Sequence of chain 1.A:
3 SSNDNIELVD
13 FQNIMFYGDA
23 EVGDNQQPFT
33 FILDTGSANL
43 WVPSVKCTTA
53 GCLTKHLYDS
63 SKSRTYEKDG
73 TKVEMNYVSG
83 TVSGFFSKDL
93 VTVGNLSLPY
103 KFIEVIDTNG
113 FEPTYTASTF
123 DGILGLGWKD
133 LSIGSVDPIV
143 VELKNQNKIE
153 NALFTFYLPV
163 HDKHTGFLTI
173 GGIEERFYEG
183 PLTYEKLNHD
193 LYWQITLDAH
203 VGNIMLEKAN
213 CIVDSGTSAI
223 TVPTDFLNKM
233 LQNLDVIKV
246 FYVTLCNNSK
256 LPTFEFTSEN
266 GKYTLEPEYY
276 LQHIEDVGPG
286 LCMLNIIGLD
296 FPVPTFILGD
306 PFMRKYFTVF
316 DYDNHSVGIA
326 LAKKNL

A small-molecule ligand and the protein it binds are described below.
Small molecule (SMILES): CC(C)C[C@H](NC(=O)[C@H](C)NC(=O)C[C@H](O)[C@H](COCc1ccc(Br)cc1)NC(=O)[C@@H](NC(=O)c1ccccn1)C(C)C)C(N)=O

Binding-site contacts:
Ligand atom N03 contacts residue GLY38 of chain 1.A at 3.2 Å (h-bond).
Ligand atom C31 contacts residue TYR79 of chain 1.A at 3.4 Å (hydrophobic).
Ligand atom N04 contacts residue THR219 of chain 1.A at 3.3 Å (h-bond).
Ligand atom C10 contacts residue THR219 of chain 1.A at 3.3 Å.
Ligand atom C25 contacts residue PHE113 of chain 1.A at 3.6 Å (hydrophobic).
Ligand atom C16 contacts residue SER81 of chain 1.A at 3.2 Å.
Ligand atom C03 contacts residue TYR194 of chain 1.A at 3.7 Å (hydrophobic).
Ligand atom O06 contacts residue THR219 of chain 1.A at 3.2 Å.
Ligand atom BR contacts residue PHE113 of chain 1.A at 3.4 Å.
Ligand atom O03 contacts residue VAL80 of chain 1.A at 2.6 Å (h-bond).
Ligand atom N06 contacts residue SER81 of chain 1.A at 2.6 Å (h-bond).
Ligand atom N04 contacts residue GLY218 of chain 1.A at 3.6 Å.
Ligand atom BR contacts residue THR116 of chain 1.A at 3.3 Å.
Ligand atom C20 contacts residue GLY218 of chain 1.A at 3.4 Å.
Ligand atom O06 contacts residue SER220 of chain 1.A at 3.2 Å (h-bond).
Ligand atom C24 contacts residue SER81 of chain 1.A at 3.0 Å.
Ligand atom C28 contacts residue SER39 of chain 1.A at 3.5 Å.
Ligand atom C21 contacts residue GLY218 of chain 1.A at 3.5 Å.
Ligand atom N05 contacts residue SER81 of chain 1.A at 3.3 Å (h-bond).
Ligand atom N02 contacts residue ASN78 of chain 1.A at 3.2 Å (h-bond).
Ligand atom C12 contacts residue SER81 of chain 1.A at 3.7 Å.
Ligand atom O05 contacts residue SER81 of chain 1.A at 3.4 Å (h-bond).
Ligand atom O05 contacts residue VAL80 of chain 1.A at 3.5 Å (h-bond).
Ligand atom C04 contacts residue ASN78 of chain 1.A at 3.6 Å.
Ligand atom C20 contacts residue ASP36 of chain 1.A at 3.4 Å.
Ligand atom C07 contacts residue ASP216 of chain 1.A at 3.7 Å.
Ligand atom O03 contacts residue TYR79 of chain 1.A at 3.1 Å.
Ligand atom O02 contacts residue TYR194 of chain 1.A at 2.5 Å (h-bond).
Ligand atom C27 contacts residue ILE34 of chain 1.A at 3.6 Å (hydrophobic).
Ligand atom C26 contacts residue PHE122 of chain 1.A at 3.7 Å (hydrophobic).
Ligand atom C31 contacts residue VAL80 of chain 1.A at 3.6 Å (hydrophobic).
Ligand atom C06 contacts residue ASP216 of chain 1.A at 3.7 Å.
Ligand atom C07 contacts residue ASP36 of chain 1.A at 3.2 Å.
Ligand atom O04 contacts residue THR219 of chain 1.A at 3.7 Å.
Ligand atom C13 contacts residue SER220 of chain 1.A at 3.6 Å.
Ligand atom C23 contacts residue SER81 of chain 1.A at 3.1 Å.
Ligand atom C26 contacts residue PHE113 of chain 1.A at 3.5 Å (hydrophobic).
Ligand atom O04 contacts residue ASP216 of chain 1.A at 2.6 Å (salt-bridge).
Ligand atom C18 contacts residue THR219 of chain 1.A at 3.4 Å.
Ligand atom O04 contacts residue ASP36 of chain 1.A at 2.8 Å (salt-bridge).